Sequence of chain 2.A:
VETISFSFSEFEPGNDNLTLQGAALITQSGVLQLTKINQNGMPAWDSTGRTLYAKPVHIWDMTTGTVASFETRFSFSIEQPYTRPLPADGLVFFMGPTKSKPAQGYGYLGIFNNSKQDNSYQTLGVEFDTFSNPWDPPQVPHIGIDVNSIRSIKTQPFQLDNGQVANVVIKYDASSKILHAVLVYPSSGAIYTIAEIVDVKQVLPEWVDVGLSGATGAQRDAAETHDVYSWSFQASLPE

Binding-site contacts:
Ligand atom O4 contacts residue ALA218 of chain 2.A at 3.4 Å.
Ligand atom O3 contacts residue ASP89 of chain 2.A at 2.7 Å (salt-bridge).
Ligand atom C8 contacts residue GLN219 of chain 2.A at 3.8 Å.
Ligand atom C4 contacts residue PHE131 of chain 2.A at 3.8 Å (hydrophobic).
Ligand atom O3 contacts residue ALA218 of chain 2.A at 3.9 Å.
Ligand atom O3 contacts residue PHE131 of chain 2.A at 4.0 Å.
Ligand atom C2 contacts residue GLN219 of chain 2.A at 4.0 Å.
Ligand atom N2 contacts residue GLN219 of chain 2.A at 3.8 Å.
Ligand atom O4 contacts residue GLY217 of chain 2.A at 3.2 Å.
Ligand atom C4 contacts residue ALA218 of chain 2.A at 4.1 Å (hydrophobic).
Ligand atom O2 contacts residue ASN133 of chain 2.A at 3.5 Å (h-bond).
Ligand atom C3 contacts residue GLN219 of chain 2.A at 4.1 Å.
Ligand atom C6 contacts residue PHE131 of chain 2.A at 4.0 Å (hydrophobic).
Ligand atom C6 contacts residue ALA222 of chain 2.A at 3.6 Å (hydrophobic).
Ligand atom O4 contacts residue ALA88 of chain 2.A at 4.0 Å.
Ligand atom O7 contacts residue GLN219 of chain 2.A at 3.3 Å (h-bond).
Ligand atom C6 contacts residue ALA88 of chain 2.A at 4.1 Å (hydrophobic).
Ligand atom C3 contacts residue PHE131 of chain 2.A at 3.6 Å (hydrophobic).
Ligand atom O3 contacts residue TYR106 of chain 2.A at 3.8 Å.
Ligand atom C3 contacts residue ALA218 of chain 2.A at 3.9 Å (hydrophobic).
Ligand atom C3 contacts residue ASP89 of chain 2.A at 3.5 Å.
Ligand atom O4 contacts residue ALA218 of chain 2.A at 2.9 Å (h-bond).
Ligand atom C1 contacts residue ALA218 of chain 2.A at 3.9 Å (hydrophobic).
Ligand atom O4 contacts residue ASP89 of chain 2.A at 2.7 Å (salt-bridge).
Ligand atom O6 contacts residue ALA222 of chain 2.A at 3.7 Å.
Ligand atom C6 contacts residue ALA218 of chain 2.A at 4.0 Å (hydrophobic).
Ligand atom O6 contacts residue GLN219 of chain 2.A at 3.2 Å (h-bond).
Ligand atom C5 contacts residue PHE131 of chain 2.A at 3.6 Å (hydrophobic).
Ligand atom C4 contacts residue ALA88 of chain 2.A at 4.0 Å (hydrophobic).
Ligand atom C2 contacts residue ASN133 of chain 2.A at 4.1 Å.
Ligand atom C3 contacts residue ASN133 of chain 2.A at 3.5 Å.
Ligand atom O5 contacts residue ALA218 of chain 2.A at 3.5 Å.
Ligand atom C5 contacts residue ALA218 of chain 2.A at 4.2 Å (hydrophobic).
Ligand atom O3 contacts residue ASN133 of chain 2.A at 3.0 Å (h-bond).
Ligand atom C7 contacts residue GLN219 of chain 2.A at 3.5 Å.
Ligand atom O3 contacts residue GLY107 of chain 2.A at 3.0 Å (h-bond).
Ligand atom C2 contacts residue ALA218 of chain 2.A at 4.0 Å (hydrophobic).
Ligand atom O3 contacts residue GLN219 of chain 2.A at 3.0 Å (h-bond).
Ligand atom C4 contacts residue ASP89 of chain 2.A at 3.4 Å.
Ligand atom O4 contacts residue TYR106 of chain 2.A at 4.0 Å.

A small-molecule ligand and the protein it binds are described below.
Small molecule (SMILES): CC(=O)N[C@@H]1[C@@H](O)[C@H](O[C@@H]2O[C@H](CO)[C@H](O)[C@H](O)[C@H]2O)[C@@H](CO)O[C@@H]1O